Binding-site contacts:
Ligand atom C7 contacts residue ASN1071 of chain 1.B at 3.7 Å.
Ligand atom C3 contacts residue ASN1071 of chain 1.B at 3.8 Å.
Ligand atom C2 contacts residue ASN1071 of chain 1.B at 2.5 Å.
Ligand atom N2 contacts residue ASN1071 of chain 1.B at 2.9 Å (h-bond).
Ligand atom C4 contacts residue ASN1071 of chain 1.B at 4.2 Å.
Ligand atom C8 contacts residue GLU1069 of chain 1.B at 3.4 Å.
Ligand atom C6 contacts residue ALA703 of chain 1.B at 3.8 Å (hydrophobic).
Ligand atom C8 contacts residue ASN1071 of chain 1.B at 4.2 Å.
Ligand atom C5 contacts residue ASN1071 of chain 1.B at 3.7 Å.
Ligand atom O7 contacts residue ASN1071 of chain 1.B at 4.0 Å.
Ligand atom C5 contacts residue ALA703 of chain 1.B at 3.9 Å (hydrophobic).
Ligand atom O5 contacts residue ASN1071 of chain 1.B at 2.4 Å (h-bond).
Ligand atom C1 contacts residue GLN892 of chain 1.A at 4.5 Å.
Ligand atom C1 contacts residue ASN1071 of chain 1.B at 1.4 Å.
Ligand atom C8 contacts residue LYS1070 of chain 1.B at 3.8 Å.

Sequence of chain 1.A:
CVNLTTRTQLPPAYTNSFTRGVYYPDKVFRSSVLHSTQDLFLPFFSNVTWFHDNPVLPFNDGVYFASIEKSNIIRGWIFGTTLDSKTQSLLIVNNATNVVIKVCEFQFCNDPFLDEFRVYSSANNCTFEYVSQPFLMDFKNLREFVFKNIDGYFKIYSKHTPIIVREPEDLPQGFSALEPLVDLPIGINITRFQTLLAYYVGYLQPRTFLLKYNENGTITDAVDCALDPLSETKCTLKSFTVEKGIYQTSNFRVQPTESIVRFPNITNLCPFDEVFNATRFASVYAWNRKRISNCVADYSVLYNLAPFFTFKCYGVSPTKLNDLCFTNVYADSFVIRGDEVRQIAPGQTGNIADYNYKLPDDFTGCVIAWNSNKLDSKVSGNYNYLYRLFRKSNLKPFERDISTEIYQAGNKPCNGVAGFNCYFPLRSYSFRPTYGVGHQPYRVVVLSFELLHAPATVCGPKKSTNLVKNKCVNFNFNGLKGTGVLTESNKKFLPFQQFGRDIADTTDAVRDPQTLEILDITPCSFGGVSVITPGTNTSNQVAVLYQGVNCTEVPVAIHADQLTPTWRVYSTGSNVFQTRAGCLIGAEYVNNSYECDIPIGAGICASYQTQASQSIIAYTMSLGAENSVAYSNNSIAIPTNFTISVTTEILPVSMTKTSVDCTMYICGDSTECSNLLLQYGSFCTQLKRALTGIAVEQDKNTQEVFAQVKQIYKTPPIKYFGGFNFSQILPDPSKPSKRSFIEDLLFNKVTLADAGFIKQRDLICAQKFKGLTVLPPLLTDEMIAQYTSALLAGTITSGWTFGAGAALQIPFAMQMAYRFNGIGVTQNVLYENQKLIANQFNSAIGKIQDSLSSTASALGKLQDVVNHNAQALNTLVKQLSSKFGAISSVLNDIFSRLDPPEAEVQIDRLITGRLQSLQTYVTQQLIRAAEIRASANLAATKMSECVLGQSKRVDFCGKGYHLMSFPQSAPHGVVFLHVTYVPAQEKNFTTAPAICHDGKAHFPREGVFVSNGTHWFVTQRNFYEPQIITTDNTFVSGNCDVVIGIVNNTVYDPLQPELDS

This protein binds this small molecule.
Small molecule (SMILES): CC(=O)N[C@@H]1[C@@H](O)[C@H](O)[C@@H](CO)O[C@H]1O

Sequence of chain 1.B:
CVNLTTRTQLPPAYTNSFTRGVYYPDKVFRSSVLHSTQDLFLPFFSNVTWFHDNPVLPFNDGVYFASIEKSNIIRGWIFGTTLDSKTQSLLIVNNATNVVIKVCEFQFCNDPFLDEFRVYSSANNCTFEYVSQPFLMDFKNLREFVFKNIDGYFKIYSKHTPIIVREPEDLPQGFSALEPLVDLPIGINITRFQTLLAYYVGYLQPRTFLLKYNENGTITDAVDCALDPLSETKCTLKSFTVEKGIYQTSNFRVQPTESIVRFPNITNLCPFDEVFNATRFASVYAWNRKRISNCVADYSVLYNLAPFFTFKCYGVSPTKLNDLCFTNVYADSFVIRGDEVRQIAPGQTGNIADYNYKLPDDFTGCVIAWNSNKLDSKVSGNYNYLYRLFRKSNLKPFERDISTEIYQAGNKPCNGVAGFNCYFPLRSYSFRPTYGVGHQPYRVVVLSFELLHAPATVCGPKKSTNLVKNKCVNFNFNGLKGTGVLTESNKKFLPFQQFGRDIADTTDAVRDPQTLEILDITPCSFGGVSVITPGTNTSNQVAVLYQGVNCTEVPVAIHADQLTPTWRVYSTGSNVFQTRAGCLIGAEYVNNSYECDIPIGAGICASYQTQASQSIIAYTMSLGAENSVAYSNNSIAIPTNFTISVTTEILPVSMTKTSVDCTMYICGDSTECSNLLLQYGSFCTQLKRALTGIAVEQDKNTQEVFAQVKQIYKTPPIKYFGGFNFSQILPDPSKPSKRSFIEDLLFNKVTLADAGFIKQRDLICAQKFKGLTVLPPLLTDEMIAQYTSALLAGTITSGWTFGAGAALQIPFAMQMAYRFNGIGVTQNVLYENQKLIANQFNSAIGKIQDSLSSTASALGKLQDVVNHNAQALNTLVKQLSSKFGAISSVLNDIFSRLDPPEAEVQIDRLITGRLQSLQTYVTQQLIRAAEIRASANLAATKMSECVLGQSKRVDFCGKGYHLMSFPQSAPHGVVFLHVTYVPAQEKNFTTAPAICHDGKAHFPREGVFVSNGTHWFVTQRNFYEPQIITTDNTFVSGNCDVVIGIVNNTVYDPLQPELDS